A protein and the small-molecule ligand that binds it are described below.
Small molecule (SMILES): NCc1ccc(C(=O)N[C@H]2Cc3cccc(C(=O)O)c3O[B-]2(O)O)cc1

Binding-site contacts:
Ligand atom O18 contacts residue ZN1 of chain 1.M at 3.1 Å.
Ligand atom O16 contacts residue ZN1 of chain 1.M at 2.0 Å.
Ligand atom O25 contacts residue ASN186 of chain 1.B at 3.0 Å (h-bond).
Ligand atom C22 contacts residue TYR43 of chain 1.B at 3.7 Å (hydrophobic).
Ligand atom C20 contacts residue HIS216 of chain 1.B at 3.6 Å.
Ligand atom B17 contacts residue ZN1 of chain 1.L at 3.0 Å.
Ligand atom O26 contacts residue ZN1 of chain 1.M at 2.1 Å.
Ligand atom C24 contacts residue ZN1 of chain 1.M at 3.1 Å.
Ligand atom C12 contacts residue ASP94 of chain 1.B at 3.6 Å.
Ligand atom O26 contacts residue HIS155 of chain 1.B at 3.6 Å.
Ligand atom C23 contacts residue PHE38 of chain 1.B at 3.7 Å (hydrophobic).
Ligand atom O19 contacts residue HIS92 of chain 1.B at 3.3 Å (h-bond).
Ligand atom O26 contacts residue HIS216 of chain 1.B at 2.9 Å (h-bond).
Ligand atom B17 contacts residue ASP94 of chain 1.B at 3.4 Å.
Ligand atom C15 contacts residue ZN1 of chain 1.M at 3.0 Å.
Ligand atom C20 contacts residue ASN186 of chain 1.B at 3.5 Å.
Ligand atom B17 contacts residue ZN1 of chain 1.M at 3.1 Å.
Ligand atom O18 contacts residue ZN1 of chain 1.L at 1.9 Å.
Ligand atom C13 contacts residue TRP63 of chain 1.B at 3.5 Å (hydrophobic).
Ligand atom N11 contacts residue ASN186 of chain 1.B at 3.1 Å (h-bond).
Ligand atom O19 contacts residue ASN186 of chain 1.B at 2.8 Å (h-bond).
Ligand atom O10 contacts residue ASP93 of chain 1.B at 3.8 Å.
Ligand atom O18 contacts residue HIS155 of chain 1.B at 3.5 Å (h-bond).
Ligand atom C24 contacts residue HIS216 of chain 1.B at 3.5 Å.
Ligand atom O18 contacts residue ASP94 of chain 1.B at 2.5 Å (salt-bridge).
Ligand atom C07 contacts residue ASN186 of chain 1.B at 3.1 Å.
Ligand atom O18 contacts residue HIS92 of chain 1.B at 3.2 Å (h-bond).
Ligand atom O16 contacts residue HIS216 of chain 1.B at 3.3 Å (h-bond).
Ligand atom O18 contacts residue HIS90 of chain 1.B at 3.1 Å (h-bond).
Ligand atom O25 contacts residue GLY185 of chain 1.B at 3.6 Å.
Ligand atom O16 contacts residue ASP94 of chain 1.B at 3.0 Å (salt-bridge).
Ligand atom N01 contacts residue GLU122 of chain 1.B at 3.0 Å (salt-bridge).
Ligand atom O19 contacts residue ZN1 of chain 1.L at 2.5 Å.
Ligand atom C22 contacts residue ASN186 of chain 1.B at 3.8 Å.
Ligand atom C15 contacts residue HIS216 of chain 1.B at 3.6 Å.
Ligand atom C07 contacts residue HIS92 of chain 1.B at 3.5 Å.
Ligand atom O19 contacts residue HIS155 of chain 1.B at 3.0 Å.
Ligand atom O26 contacts residue CYS174 of chain 1.B at 3.5 Å (h-bond).
Ligand atom C20 contacts residue ZN1 of chain 1.M at 3.4 Å.
Ligand atom C21 contacts residue ASN186 of chain 1.B at 3.4 Å.

Sequence of chain 1.B:
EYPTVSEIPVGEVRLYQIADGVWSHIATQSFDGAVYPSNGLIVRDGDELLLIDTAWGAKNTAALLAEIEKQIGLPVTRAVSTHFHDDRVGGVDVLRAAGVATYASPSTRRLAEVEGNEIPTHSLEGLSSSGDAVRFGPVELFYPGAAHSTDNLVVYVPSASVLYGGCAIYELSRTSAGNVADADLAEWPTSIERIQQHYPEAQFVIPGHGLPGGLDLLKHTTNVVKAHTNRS